Sequence of chain 3.D:
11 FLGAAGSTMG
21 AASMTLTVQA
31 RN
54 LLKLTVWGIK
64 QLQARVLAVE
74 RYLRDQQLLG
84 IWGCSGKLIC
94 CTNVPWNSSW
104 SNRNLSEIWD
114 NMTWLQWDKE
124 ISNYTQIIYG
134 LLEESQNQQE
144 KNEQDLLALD

A protein and the small-molecule ligand that binds it are described below.
Small molecule (SMILES): CC(=O)N[C@@H]1[C@@H](O)[C@H](O)[C@@H](CO)O[C@H]1O

Binding-site contacts:
Ligand atom O6 contacts residue SER102 of chain 3.D at 3.8 Å.
Ligand atom O5 contacts residue ASN100 of chain 3.D at 2.4 Å (h-bond).
Ligand atom C5 contacts residue SER102 of chain 3.D at 4.0 Å.
Ligand atom N2 contacts residue ASN100 of chain 3.D at 2.9 Å (h-bond).
Ligand atom C7 contacts residue ASN100 of chain 3.D at 3.3 Å.
Ligand atom C5 contacts residue ASN100 of chain 3.D at 3.7 Å.
Ligand atom C1 contacts residue SER102 of chain 3.D at 3.6 Å.
Ligand atom C4 contacts residue ASN100 of chain 3.D at 4.2 Å.
Ligand atom C1 contacts residue ASN100 of chain 3.D at 1.4 Å.
Ligand atom C6 contacts residue SER102 of chain 3.D at 4.2 Å.
Ligand atom C2 contacts residue ASN100 of chain 3.D at 2.5 Å.
Ligand atom O5 contacts residue SER102 of chain 3.D at 3.2 Å (h-bond).
Ligand atom O7 contacts residue ASN100 of chain 3.D at 3.3 Å (h-bond).
Ligand atom C8 contacts residue ASN100 of chain 3.D at 4.4 Å.
Ligand atom C3 contacts residue ASN100 of chain 3.D at 3.8 Å.